Sequence of chain 2.C:
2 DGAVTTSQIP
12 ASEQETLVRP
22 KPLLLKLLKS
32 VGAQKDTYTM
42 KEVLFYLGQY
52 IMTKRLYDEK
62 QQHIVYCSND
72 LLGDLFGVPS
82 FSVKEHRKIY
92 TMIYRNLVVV

This protein binds this small molecule.
Small molecule (SMILES): CC(C)(C)C[C@@H]1N[C@@H](C(=O)NC2CCC(O)CC2)[C@H](c2cccc(Cl)c2F)[C@]12C(=O)Nc1cc(Cl)ccc12

Sequence of chain 1.C:
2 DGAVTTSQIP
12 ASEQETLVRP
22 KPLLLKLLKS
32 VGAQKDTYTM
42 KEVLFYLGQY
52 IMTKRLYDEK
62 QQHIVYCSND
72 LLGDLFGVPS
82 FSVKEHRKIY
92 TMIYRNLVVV

Binding-site contacts:
Ligand atom O1 contacts residue VAL84 of chain 2.C at 3.8 Å.
Ligand atom C27 contacts residue PHE82 of chain 2.C at 3.8 Å (hydrophobic).
Ligand atom CL1 contacts residue LEU45 of chain 2.C at 3.7 Å.
Ligand atom C14 contacts residue VAL84 of chain 2.C at 3.8 Å (hydrophobic).
Ligand atom F contacts residue VAL84 of chain 2.C at 3.6 Å.
Ligand atom CL1 contacts residue TYR91 of chain 2.C at 3.6 Å.
Ligand atom C4 contacts residue ILE52 of chain 2.C at 3.6 Å (hydrophobic).
Ligand atom CL1 contacts residue HIS87 of chain 2.C at 3.6 Å.
Ligand atom CL2 contacts residue LEU48 of chain 2.C at 3.8 Å.
Ligand atom O3 contacts residue VAL5 of chain 2.C at 3.5 Å.
Ligand atom F contacts residue HIS87 of chain 2.C at 3.1 Å.
Ligand atom C16 contacts residue HIS87 of chain 2.C at 3.7 Å.
Ligand atom C19 contacts residue THR7 of chain 2.C at 3.5 Å.
Ligand atom C24 contacts residue LEU45 of chain 2.C at 3.5 Å (hydrophobic).
Ligand atom C25 contacts residue LEU48 of chain 2.C at 3.7 Å (hydrophobic).
Ligand atom C1 contacts residue GLY49 of chain 2.C at 3.6 Å.
Ligand atom C18 contacts residue VAL5 of chain 2.C at 3.9 Å (hydrophobic).
Ligand atom C20 contacts residue LEU45 of chain 2.C at 3.7 Å (hydrophobic).
Ligand atom C3 contacts residue MET53 of chain 1.C at 3.8 Å (hydrophobic).
Ligand atom F contacts residue ILE90 of chain 2.C at 3.4 Å.
Ligand atom O1 contacts residue HIS87 of chain 2.C at 2.8 Å (h-bond).
Ligand atom O2 contacts residue LYS85 of chain 2.C at 3.0 Å (salt-bridge).
Ligand atom N3 contacts residue LEU45 of chain 2.C at 2.8 Å (h-bond).
Ligand atom C13 contacts residue GLU60 of chain 2.C at 3.8 Å.
Ligand atom C25 contacts residue GLY49 of chain 2.C at 3.8 Å.
Ligand atom CL2 contacts residue PHE77 of chain 2.C at 3.7 Å.
Ligand atom CL2 contacts residue ILE52 of chain 2.C at 3.7 Å.
Ligand atom C21 contacts residue HIS87 of chain 2.C at 3.4 Å.
Ligand atom C20 contacts residue HIS87 of chain 2.C at 3.7 Å.
Ligand atom C27 contacts residue ILE52 of chain 2.C at 3.7 Å (hydrophobic).
Ligand atom C10 contacts residue GLN50 of chain 1.C at 3.7 Å.
Ligand atom N3 contacts residue GLY49 of chain 2.C at 3.6 Å.
Ligand atom C12 contacts residue LYS85 of chain 2.C at 3.9 Å.
Ligand atom C4 contacts residue VAL84 of chain 2.C at 3.6 Å (hydrophobic).
Ligand atom C26 contacts residue ILE52 of chain 2.C at 3.5 Å (hydrophobic).
Ligand atom C14 contacts residue TYR58 of chain 2.C at 3.5 Å (hydrophobic).
Ligand atom C25 contacts residue LEU45 of chain 2.C at 3.5 Å (hydrophobic).
Ligand atom C17 contacts residue VAL5 of chain 2.C at 3.8 Å (hydrophobic).
Ligand atom C11 contacts residue GLN50 of chain 1.C at 3.4 Å.
Ligand atom C13 contacts residue TYR58 of chain 2.C at 3.4 Å (hydrophobic).